Sequence of chain 1.A:
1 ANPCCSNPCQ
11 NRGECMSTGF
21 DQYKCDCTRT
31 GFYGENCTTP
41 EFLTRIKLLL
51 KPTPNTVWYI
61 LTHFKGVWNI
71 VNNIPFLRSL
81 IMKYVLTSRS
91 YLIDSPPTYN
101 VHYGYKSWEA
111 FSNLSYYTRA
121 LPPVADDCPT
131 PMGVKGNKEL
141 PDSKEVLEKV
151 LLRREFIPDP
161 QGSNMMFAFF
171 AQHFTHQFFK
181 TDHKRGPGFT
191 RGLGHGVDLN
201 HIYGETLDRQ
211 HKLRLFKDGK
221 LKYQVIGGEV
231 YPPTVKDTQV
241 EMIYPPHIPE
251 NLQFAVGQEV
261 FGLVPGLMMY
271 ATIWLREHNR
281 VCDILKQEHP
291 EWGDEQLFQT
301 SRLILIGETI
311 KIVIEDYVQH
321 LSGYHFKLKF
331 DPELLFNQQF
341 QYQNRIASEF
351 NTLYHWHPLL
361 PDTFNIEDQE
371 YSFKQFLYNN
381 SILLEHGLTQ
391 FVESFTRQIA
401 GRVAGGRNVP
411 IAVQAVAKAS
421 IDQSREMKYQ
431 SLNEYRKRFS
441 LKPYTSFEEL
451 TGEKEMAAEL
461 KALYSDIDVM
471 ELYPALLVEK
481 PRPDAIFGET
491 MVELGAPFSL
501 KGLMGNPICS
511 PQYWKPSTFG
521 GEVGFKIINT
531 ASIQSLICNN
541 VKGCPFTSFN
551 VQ

This small molecule binds to this protein.
Small molecule (SMILES): CC(=O)N[C@@H]1[C@@H](O)[C@H](O)[C@@H](CO)O[C@H]1O

Binding-site contacts:
Ligand atom O5 contacts residue TYR23 of chain 1.A at 3.5 Å (h-bond).
Ligand atom C1 contacts residue ASN36 of chain 1.A at 1.4 Å.
Ligand atom N2 contacts residue ASN36 of chain 1.A at 2.9 Å (h-bond).
Ligand atom C2 contacts residue GLU35 of chain 1.A at 4.0 Å.
Ligand atom C2 contacts residue ASN36 of chain 1.A at 2.4 Å.
Ligand atom C1 contacts residue TYR23 of chain 1.A at 3.4 Å (hydrophobic).
Ligand atom C6 contacts residue SER6 of chain 1.A at 4.4 Å.
Ligand atom C5 contacts residue ASN36 of chain 1.A at 3.7 Å.
Ligand atom C1 contacts residue GLU35 of chain 1.A at 4.2 Å.
Ligand atom C5 contacts residue TYR23 of chain 1.A at 3.6 Å (hydrophobic).
Ligand atom C4 contacts residue ASN36 of chain 1.A at 4.2 Å.
Ligand atom C3 contacts residue ASN36 of chain 1.A at 3.8 Å.
Ligand atom N2 contacts residue GLU35 of chain 1.A at 3.1 Å (salt-bridge).
Ligand atom C7 contacts residue ASN36 of chain 1.A at 3.3 Å.
Ligand atom O7 contacts residue ASN36 of chain 1.A at 4.3 Å.
Ligand atom O6 contacts residue SER6 of chain 1.A at 4.3 Å.
Ligand atom C3 contacts residue GLU35 of chain 1.A at 4.2 Å.
Ligand atom O6 contacts residue PRO8 of chain 1.A at 4.2 Å.
Ligand atom C6 contacts residue PRO8 of chain 1.A at 4.4 Å (hydrophobic).
Ligand atom O7 contacts residue GLU35 of chain 1.A at 3.8 Å.
Ligand atom C8 contacts residue ASN36 of chain 1.A at 3.3 Å.
Ligand atom O5 contacts residue PRO8 of chain 1.A at 4.2 Å.
Ligand atom C6 contacts residue TYR23 of chain 1.A at 4.3 Å (hydrophobic).
Ligand atom C7 contacts residue GLU35 of chain 1.A at 3.8 Å.
Ligand atom O5 contacts residue ASN36 of chain 1.A at 2.4 Å (h-bond).